Sequence of chain 1.A:
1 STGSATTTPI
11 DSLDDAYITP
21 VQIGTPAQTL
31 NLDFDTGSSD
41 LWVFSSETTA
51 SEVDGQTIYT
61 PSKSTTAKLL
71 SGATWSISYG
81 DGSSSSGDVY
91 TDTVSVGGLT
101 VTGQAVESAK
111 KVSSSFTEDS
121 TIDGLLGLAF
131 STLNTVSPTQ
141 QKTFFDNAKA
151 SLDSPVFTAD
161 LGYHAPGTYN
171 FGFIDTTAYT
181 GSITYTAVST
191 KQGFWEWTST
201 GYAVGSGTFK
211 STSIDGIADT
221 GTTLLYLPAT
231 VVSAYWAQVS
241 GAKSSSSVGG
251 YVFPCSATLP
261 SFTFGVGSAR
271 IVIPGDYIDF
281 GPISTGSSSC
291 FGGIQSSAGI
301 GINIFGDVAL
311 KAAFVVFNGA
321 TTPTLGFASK

Binding-site contacts:
Ligand atom C5 contacts residue LEU125 of chain 1.A at 3.6 Å (hydrophobic).
Ligand atom C1 contacts residue ASP81 of chain 1.A at 4.1 Å.
Ligand atom C5 contacts residue TYR79 of chain 1.A at 3.7 Å (hydrophobic).
Ligand atom C2 contacts residue ASP81 of chain 1.A at 4.2 Å.
Ligand atom C3 contacts residue TYR79 of chain 1.A at 3.3 Å (hydrophobic).
Ligand atom C1 contacts residue GLY80 of chain 1.A at 3.9 Å.
Ligand atom C1 contacts residue GLY221 of chain 1.A at 4.2 Å.
Ligand atom C7 contacts residue GLY221 of chain 1.A at 3.3 Å.
Ligand atom O contacts residue GLY80 of chain 1.A at 3.3 Å (h-bond).
Ligand atom C4 contacts residue ASP81 of chain 1.A at 4.0 Å.
Ligand atom C6 contacts residue TYR79 of chain 1.A at 3.8 Å (hydrophobic).
Ligand atom O contacts residue ASP81 of chain 1.A at 2.9 Å (salt-bridge).
Ligand atom C contacts residue THR222 of chain 1.A at 3.1 Å.
Ligand atom C2 contacts residue GLY221 of chain 1.A at 3.9 Å.
Ligand atom F contacts residue LEU125 of chain 1.A at 2.8 Å.
Ligand atom N contacts residue THR222 of chain 1.A at 2.7 Å (h-bond).
Ligand atom C1 contacts residue TYR79 of chain 1.A at 4.0 Å (hydrophobic).
Ligand atom F contacts residue TYR79 of chain 1.A at 3.8 Å.
Ligand atom C3 contacts residue SER83 of chain 1.A at 3.7 Å.
Ligand atom C3 contacts residue ASP81 of chain 1.A at 3.2 Å.
Ligand atom C6 contacts residue ASP35 of chain 1.A at 3.8 Å.
Ligand atom F contacts residue PHE116 of chain 1.A at 3.1 Å.
Ligand atom O contacts residue TYR79 of chain 1.A at 3.9 Å.
Ligand atom C4 contacts residue SER83 of chain 1.A at 3.4 Å.
Ligand atom C4 contacts residue TYR79 of chain 1.A at 3.6 Å (hydrophobic).
Ligand atom N contacts residue ASP219 of chain 1.A at 4.4 Å.
Ligand atom C contacts residue ASP219 of chain 1.A at 4.3 Å.
Ligand atom C6 contacts residue LEU125 of chain 1.A at 3.4 Å (hydrophobic).
Ligand atom C2 contacts residue TYR79 of chain 1.A at 3.6 Å (hydrophobic).
Ligand atom N contacts residue GLY221 of chain 1.A at 4.4 Å.
Ligand atom C4 contacts residue PHE116 of chain 1.A at 3.7 Å (hydrophobic).
Ligand atom C7 contacts residue TYR79 of chain 1.A at 3.9 Å (hydrophobic).
Ligand atom C6 contacts residue GLY221 of chain 1.A at 4.0 Å.
Ligand atom C7 contacts residue ASP35 of chain 1.A at 4.1 Å.
Ligand atom C contacts residue GLY221 of chain 1.A at 3.5 Å.
Ligand atom C5 contacts residue PHE116 of chain 1.A at 3.9 Å (hydrophobic).

The small molecule below binds the protein below.
Small molecule (SMILES): NCC(=O)c1ccc(F)cc1